Binding-site contacts:
Ligand atom O6 contacts residue C3 of chain 2.F at 2.9 Å (h-bond).
Ligand atom N3 contacts residue G7 of chain 2.F at 3.4 Å (h-bond).
Ligand atom N4 contacts residue G7 of chain 2.F at 2.9 Å (h-bond).
Ligand atom N9 contacts residue G7 of chain 2.F at 3.3 Å (h-bond).
Ligand atom C5 contacts residue G7 of chain 2.F at 3.3 Å.
Ligand atom C8 contacts residue G7 of chain 2.F at 3.4 Å.
Ligand atom N2 contacts residue A4 of chain 2.F at 3.5 Å.
Ligand atom O2 contacts residue G7 of chain 2.F at 2.9 Å (h-bond).
Ligand atom N1 contacts residue C3 of chain 2.F at 3.0 Å (h-bond).
Ligand atom N1 contacts residue U2 of chain 2.F at 2.8 Å (h-bond).
Ligand atom C2 contacts residue G5 of chain 2.F at 3.5 Å.
Ligand atom O2 contacts residue G5 of chain 2.F at 3.3 Å (h-bond).
Ligand atom O4 contacts residue A4 of chain 2.F at 2.9 Å (h-bond).
Ligand atom C4 contacts residue G7 of chain 2.F at 3.4 Å.
Ligand atom O2 contacts residue G1 of chain 2.F at 2.9 Å (h-bond).
Ligand atom C2 contacts residue U6 of chain 2.F at 3.5 Å.
Ligand atom C6 contacts residue G7 of chain 2.F at 3.5 Å.
Ligand atom N3 contacts residue G5 of chain 2.F at 3.0 Å (h-bond).
Ligand atom N3 contacts residue G7 of chain 2.F at 3.0 Å (h-bond).
Ligand atom N6 contacts residue G7 of chain 2.F at 3.3 Å.
Ligand atom N4 contacts residue G1 of chain 2.F at 2.9 Å (h-bond).
Ligand atom C2 contacts residue G1 of chain 2.F at 3.4 Å.
Ligand atom N1 contacts residue U6 of chain 2.F at 2.8 Å (h-bond).
Ligand atom O2 contacts residue G5 of chain 2.F at 2.9 Å (h-bond).
Ligand atom N6 contacts residue U6 of chain 2.F at 2.9 Å (h-bond).
Ligand atom C2 contacts residue U2 of chain 2.F at 3.4 Å.
Ligand atom N4 contacts residue G5 of chain 2.F at 2.9 Å (h-bond).
Ligand atom N1 contacts residue A4 of chain 2.F at 3.5 Å.
Ligand atom C4 contacts residue G7 of chain 2.F at 3.5 Å.
Ligand atom C4 contacts residue G1 of chain 2.F at 3.4 Å.
Ligand atom C2 contacts residue G7 of chain 2.F at 3.3 Å.
Ligand atom N6 contacts residue G1 of chain 2.F at 3.4 Å (h-bond).
Ligand atom N3 contacts residue A4 of chain 2.F at 2.9 Å (h-bond).
Ligand atom N1 contacts residue G7 of chain 2.F at 3.3 Å.
Ligand atom C2 contacts residue G7 of chain 2.F at 3.4 Å.
Ligand atom N2 contacts residue C3 of chain 2.F at 2.9 Å (h-bond).
Ligand atom C2 contacts residue G5 of chain 2.F at 3.4 Å.
Ligand atom N6 contacts residue U2 of chain 2.F at 2.9 Å (h-bond).
Ligand atom N3 contacts residue G1 of chain 2.F at 3.0 Å (h-bond).
Ligand atom N3 contacts residue A4 of chain 2.F at 3.4 Å.

A small-molecule ligand and the protein it binds are described below.
Small molecule (SMILES): N=c1ccn([C@@H]2O[C@H](CO[P](=O)(O)O[C@H]3[C@@H](O)[C@H](n4cnc5c(N)ncnc54)O[C@@H]3CO[P](=O)(O)O[C@H]3[C@@H](O)[C@H](n4cnc5c(=O)nc(N)[nH]c54)O[C@@H]3CO[P](=O)(O)O[C@H]3[C@@H](O)[C@H](n4ccc(=O)[nH]c4=O)O[C@@H]3CO[P](=O)(O)O[C@H]3[C@@H](O)[C@H](n4ccc(N)nc4=O)O[C@@H]3CO[P](=O)(O)O[C@H]3[C@@H](O)[C@H](n4cnc5c(N)ncnc54)O[C@@H]3CO[P](=O)(O)O[C@H]3[C@@H](O)[C@H](n4ccc(N)nc4=O)O[C@@H]3CO)[C@@H](O)[C@H]2O)c(=O)[nH]1